Binding-site contacts:
Ligand atom C8 contacts residue SER413 of chain 1.A at 4.2 Å.
Ligand atom O5 contacts residue ASN414 of chain 1.A at 2.3 Å (h-bond).
Ligand atom C5 contacts residue ASN414 of chain 1.A at 3.7 Å.
Ligand atom C7 contacts residue ASN414 of chain 1.A at 3.9 Å.
Ligand atom C1 contacts residue ASN414 of chain 1.A at 1.5 Å.
Ligand atom O7 contacts residue SER445 of chain 1.A at 4.3 Å.
Ligand atom C4 contacts residue ASN414 of chain 1.A at 4.2 Å.
Ligand atom O7 contacts residue SER413 of chain 1.A at 2.7 Å (h-bond).
Ligand atom N2 contacts residue ASN414 of chain 1.A at 3.1 Å (h-bond).
Ligand atom O3 contacts residue ARG444 of chain 1.A at 4.1 Å.
Ligand atom O5 contacts residue ARG388 of chain 1.A at 4.0 Å.
Ligand atom C2 contacts residue SER413 of chain 1.A at 3.9 Å.
Ligand atom O7 contacts residue ASN414 of chain 1.A at 4.0 Å.
Ligand atom N2 contacts residue SER413 of chain 1.A at 4.3 Å.
Ligand atom C7 contacts residue ARG444 of chain 1.A at 3.8 Å.
Ligand atom C8 contacts residue SER445 of chain 1.A at 3.5 Å.
Ligand atom C2 contacts residue ASN414 of chain 1.A at 2.5 Å.
Ligand atom C7 contacts residue SER445 of chain 1.A at 4.0 Å.
Ligand atom O7 contacts residue ARG444 of chain 1.A at 3.6 Å (salt-bridge).
Ligand atom C7 contacts residue SER413 of chain 1.A at 3.8 Å.
Ligand atom C3 contacts residue ASN414 of chain 1.A at 3.9 Å.
Ligand atom C8 contacts residue ARG444 of chain 1.A at 3.8 Å.

Sequence of chain 1.A:
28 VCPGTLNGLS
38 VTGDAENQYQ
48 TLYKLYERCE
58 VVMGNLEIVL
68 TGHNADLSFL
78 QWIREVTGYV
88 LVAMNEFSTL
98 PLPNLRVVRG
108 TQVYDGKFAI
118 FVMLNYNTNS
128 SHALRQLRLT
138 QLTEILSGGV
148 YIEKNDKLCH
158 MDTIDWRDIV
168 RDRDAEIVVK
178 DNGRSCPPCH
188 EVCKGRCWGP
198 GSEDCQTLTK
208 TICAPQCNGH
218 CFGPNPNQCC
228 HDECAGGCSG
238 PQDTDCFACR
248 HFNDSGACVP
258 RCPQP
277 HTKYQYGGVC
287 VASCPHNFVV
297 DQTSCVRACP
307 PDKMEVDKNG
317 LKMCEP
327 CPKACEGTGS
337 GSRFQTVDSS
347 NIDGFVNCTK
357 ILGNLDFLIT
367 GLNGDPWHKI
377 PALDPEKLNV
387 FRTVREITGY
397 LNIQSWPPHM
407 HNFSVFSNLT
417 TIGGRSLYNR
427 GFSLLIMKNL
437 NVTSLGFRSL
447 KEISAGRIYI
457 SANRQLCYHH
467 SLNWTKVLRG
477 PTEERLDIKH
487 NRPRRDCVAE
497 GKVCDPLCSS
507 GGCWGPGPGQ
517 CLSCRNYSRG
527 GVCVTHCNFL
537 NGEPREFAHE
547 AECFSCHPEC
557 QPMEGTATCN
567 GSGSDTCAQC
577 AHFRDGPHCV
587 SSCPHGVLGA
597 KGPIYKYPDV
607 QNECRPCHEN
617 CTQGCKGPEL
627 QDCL

A small-molecule ligand and the protein it binds are described below.
Small molecule (SMILES): CC(=O)N[C@@H]1[C@@H](O)[C@H](O)[C@@H](CO)O[C@H]1O